Binding-site contacts:
Ligand atom O1A contacts residue LYS195 of chain 1.F at 3.4 Å (salt-bridge).
Ligand atom O2B contacts residue LEU193 of chain 1.F at 2.5 Å (h-bond).
Ligand atom O2B contacts residue GLY192 of chain 1.F at 3.5 Å.
Ligand atom O1G contacts residue LYS195 of chain 1.F at 3.2 Å (salt-bridge).
Ligand atom O2A contacts residue THR196 of chain 1.F at 2.8 Å (h-bond).
Ligand atom O1A contacts residue THR197 of chain 1.F at 3.2 Å (h-bond).
Ligand atom PB contacts residue GLY194 of chain 1.F at 3.5 Å.
Ligand atom O1B contacts residue LYS195 of chain 1.F at 3.0 Å (salt-bridge).
Ligand atom O3B contacts residue GLY192 of chain 1.F at 3.2 Å (h-bond).
Ligand atom O1G contacts residue ARG297 of chain 1.F at 2.8 Å (salt-bridge).
Ligand atom N1 contacts residue GLN159 of chain 1.F at 3.5 Å (h-bond).
Ligand atom N9 contacts residue PRO359 of chain 1.F at 3.5 Å.
Ligand atom N6 contacts residue LEU163 of chain 1.F at 3.4 Å.
Ligand atom PB contacts residue LYS195 of chain 1.F at 3.4 Å.
Ligand atom N1 contacts residue VAL160 of chain 1.F at 3.5 Å.
Ligand atom PG contacts residue LYS195 of chain 1.F at 3.5 Å.
Ligand atom N1 contacts residue VAL161 of chain 1.F at 3.0 Å (h-bond).
Ligand atom O3A contacts residue GLY192 of chain 1.F at 3.5 Å.
Ligand atom O1A contacts residue THR196 of chain 1.F at 2.8 Å (h-bond).
Ligand atom O2G contacts residue GLY192 of chain 1.F at 3.5 Å (h-bond).
Ligand atom PG contacts residue ARG297 of chain 1.F at 3.6 Å.
Ligand atom O2G contacts residue ARG297 of chain 1.F at 3.2 Å (salt-bridge).
Ligand atom O4' contacts residue PRO359 of chain 1.F at 3.5 Å.
Ligand atom O2B contacts residue LYS195 of chain 1.F at 2.8 Å (salt-bridge).
Ligand atom O3G contacts residue ARG149 of chain 1.F at 3.3 Å (salt-bridge).
Ligand atom O1A contacts residue GLY194 of chain 1.F at 3.3 Å.
Ligand atom O3' contacts residue LYS363 of chain 1.F at 3.3 Å.
Ligand atom C8 contacts residue PRO359 of chain 1.F at 3.5 Å (hydrophobic).
Ligand atom O2G contacts residue ARG149 of chain 1.F at 2.7 Å (salt-bridge).
Ligand atom C2 contacts residue GLN159 of chain 1.F at 3.2 Å.
Ligand atom O2B contacts residue GLY194 of chain 1.F at 2.4 Å (h-bond).
Ligand atom O1B contacts residue THR196 of chain 1.F at 2.6 Å (h-bond).
Ligand atom N6 contacts residue VAL161 of chain 1.F at 3.1 Å (h-bond).
Ligand atom PG contacts residue ARG149 of chain 1.F at 3.2 Å.
Ligand atom PA contacts residue THR196 of chain 1.F at 3.2 Å.
Ligand atom O1G contacts residue ARG149 of chain 1.F at 3.5 Å (salt-bridge).
Ligand atom O3G contacts residue THR196 of chain 1.F at 3.4 Å.
Ligand atom C8 contacts residue THR197 of chain 1.F at 3.5 Å.
Ligand atom O3B contacts residue LYS195 of chain 1.F at 2.9 Å (salt-bridge).
Ligand atom N7 contacts residue THR197 of chain 1.F at 3.4 Å (h-bond).

Sequence of chain 1.F:
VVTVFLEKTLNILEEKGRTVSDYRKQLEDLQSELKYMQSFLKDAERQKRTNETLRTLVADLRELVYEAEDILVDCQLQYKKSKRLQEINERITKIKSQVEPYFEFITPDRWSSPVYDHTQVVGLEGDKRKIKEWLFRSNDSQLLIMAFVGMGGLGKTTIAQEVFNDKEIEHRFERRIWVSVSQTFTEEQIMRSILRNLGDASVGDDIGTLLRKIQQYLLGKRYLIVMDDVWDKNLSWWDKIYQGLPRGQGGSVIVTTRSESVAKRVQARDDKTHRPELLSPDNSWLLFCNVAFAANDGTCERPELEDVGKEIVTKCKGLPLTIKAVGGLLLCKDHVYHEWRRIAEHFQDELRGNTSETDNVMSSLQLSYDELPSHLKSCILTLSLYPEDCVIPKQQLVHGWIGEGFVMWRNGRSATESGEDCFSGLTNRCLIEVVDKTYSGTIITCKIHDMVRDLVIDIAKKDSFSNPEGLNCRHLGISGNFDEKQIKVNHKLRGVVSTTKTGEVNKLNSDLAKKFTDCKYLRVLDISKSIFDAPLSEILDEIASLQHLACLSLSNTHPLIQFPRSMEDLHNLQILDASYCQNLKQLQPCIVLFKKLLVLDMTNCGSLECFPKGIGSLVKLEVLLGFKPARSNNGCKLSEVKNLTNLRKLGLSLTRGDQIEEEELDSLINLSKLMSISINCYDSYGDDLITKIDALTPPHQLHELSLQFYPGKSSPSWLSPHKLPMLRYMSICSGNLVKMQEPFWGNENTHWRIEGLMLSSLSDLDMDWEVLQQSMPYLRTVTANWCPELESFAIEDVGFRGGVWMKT

This small molecule binds to this protein.
Small molecule (SMILES): Nc1ncnc2c1ncn2[C@H]1C[C@H](O)[C@@H](CO[P](=O)(O)O[P](=O)(O)OP(=O)(O)O)O1